Binding-site contacts:
Ligand atom O6P contacts residue SER523 of chain 1.D at 2.5 Å (h-bond).
Ligand atom O3 contacts residue GLY518 of chain 1.D at 3.0 Å.
Ligand atom C6 contacts residue THR526 of chain 1.D at 3.4 Å.
Ligand atom C4 contacts residue GLY522 of chain 1.D at 3.1 Å.
Ligand atom O2P contacts residue ARG493 of chain 1.D at 2.5 Å (salt-bridge).
Ligand atom O4P contacts residue SER441 of chain 1.D at 2.9 Å (h-bond).
Ligand atom P2 contacts residue SER523 of chain 1.D at 3.5 Å.
Ligand atom O5P contacts residue SER523 of chain 1.D at 3.7 Å.
Ligand atom O6P contacts residue LYS437 of chain 1.D at 3.4 Å (salt-bridge).
Ligand atom P2 contacts residue SER441 of chain 1.D at 3.8 Å.
Ligand atom P2 contacts residue SER438 of chain 1.D at 3.8 Å.
Ligand atom C3 contacts residue GLY522 of chain 1.D at 3.5 Å.
Ligand atom O4P contacts residue THR436 of chain 1.D at 2.4 Å (h-bond).
Ligand atom O5P contacts residue GLY524 of chain 1.D at 2.8 Å (h-bond).
Ligand atom O1P contacts residue TRP486 of chain 1.D at 3.2 Å (h-bond).
Ligand atom O6 contacts residue SER523 of chain 1.D at 3.7 Å.
Ligand atom O3 contacts residue ARG520 of chain 1.D at 3.3 Å (salt-bridge).
Ligand atom O4P contacts residue LYS437 of chain 1.D at 3.6 Å.
Ligand atom O4 contacts residue GLY524 of chain 1.D at 3.7 Å.
Ligand atom O1P contacts residue ARG493 of chain 1.D at 2.8 Å (salt-bridge).
Ligand atom P1 contacts residue ARG493 of chain 1.D at 3.5 Å.
Ligand atom O5P contacts residue SER441 of chain 1.D at 3.5 Å (h-bond).
Ligand atom O3P contacts residue LYS437 of chain 1.D at 2.8 Å (salt-bridge).
Ligand atom O3P contacts residue GLY522 of chain 1.D at 3.2 Å (h-bond).
Ligand atom C5 contacts residue GLY522 of chain 1.D at 3.1 Å.
Ligand atom O2 contacts residue GLY518 of chain 1.D at 3.5 Å (h-bond).
Ligand atom C1 contacts residue ARG493 of chain 1.D at 3.9 Å.
Ligand atom O6 contacts residue LYS437 of chain 1.D at 2.9 Å (salt-bridge).
Ligand atom P2 contacts residue THR436 of chain 1.D at 3.5 Å.
Ligand atom O5 contacts residue LEU435 of chain 1.D at 3.7 Å.
Ligand atom O2 contacts residue LEU435 of chain 1.D at 3.7 Å.
Ligand atom O4 contacts residue ARG520 of chain 1.D at 3.6 Å (salt-bridge).
Ligand atom O4 contacts residue GLY522 of chain 1.D at 2.4 Å (h-bond).
Ligand atom P2 contacts residue LYS437 of chain 1.D at 3.5 Å.
Ligand atom O4 contacts residue PHE525 of chain 1.D at 3.2 Å (h-bond).
Ligand atom O1 contacts residue GLY522 of chain 1.D at 3.8 Å.
Ligand atom O6P contacts residue SER438 of chain 1.D at 2.6 Å (h-bond).
Ligand atom C3 contacts residue ARG520 of chain 1.D at 3.5 Å.
Ligand atom O6 contacts residue THR436 of chain 1.D at 3.6 Å.
Ligand atom C6 contacts residue LEU435 of chain 1.D at 3.8 Å (hydrophobic).

Sequence of chain 1.D:
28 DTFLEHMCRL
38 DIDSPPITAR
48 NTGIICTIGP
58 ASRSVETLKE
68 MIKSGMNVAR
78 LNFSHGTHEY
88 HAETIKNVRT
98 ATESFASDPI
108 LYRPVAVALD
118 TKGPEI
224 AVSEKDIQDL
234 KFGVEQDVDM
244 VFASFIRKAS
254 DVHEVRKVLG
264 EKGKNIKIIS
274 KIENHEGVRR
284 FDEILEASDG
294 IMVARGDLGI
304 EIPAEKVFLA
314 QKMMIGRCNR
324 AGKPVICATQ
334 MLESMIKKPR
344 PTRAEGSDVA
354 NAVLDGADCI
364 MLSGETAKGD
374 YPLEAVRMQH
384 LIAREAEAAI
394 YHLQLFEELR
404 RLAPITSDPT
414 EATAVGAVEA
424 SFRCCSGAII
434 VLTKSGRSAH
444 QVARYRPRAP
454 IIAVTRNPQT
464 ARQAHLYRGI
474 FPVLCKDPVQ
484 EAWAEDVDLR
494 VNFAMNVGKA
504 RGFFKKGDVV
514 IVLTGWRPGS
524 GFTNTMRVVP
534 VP

The small molecule below binds the protein below.
Small molecule (SMILES): O=P(O)(O)OC[C@H]1O[C@](O)(COP(=O)(O)O)[C@@H](O)[C@@H]1O